Binding-site contacts:
Ligand atom C2 contacts residue LYS145 of chain 1.A at 3.6 Å.
Ligand atom O8 contacts residue ILE61 of chain 1.A at 3.8 Å.
Ligand atom O8 contacts residue LEU56 of chain 1.A at 3.5 Å.
Ligand atom O4 contacts residue ILE61 of chain 1.A at 3.1 Å.
Ligand atom C2 contacts residue LYS154 of chain 1.A at 3.8 Å.
Ligand atom C21 contacts residue ARG92 of chain 1.A at 3.6 Å.
Ligand atom O1 contacts residue FE1 of chain 1.D at 2.1 Å.
Ligand atom C7 contacts residue LYS154 of chain 1.A at 3.7 Å.
Ligand atom C4 contacts residue FE1 of chain 1.D at 3.1 Å.
Ligand atom O10 contacts residue TYR152 of chain 1.A at 3.6 Å (h-bond).
Ligand atom C6 contacts residue LYS145 of chain 1.A at 3.8 Å.
Ligand atom C2 contacts residue FE1 of chain 1.D at 3.0 Å.
Ligand atom O1 contacts residue LYS154 of chain 1.A at 3.8 Å.
Ligand atom O2 contacts residue TYR126 of chain 1.A at 2.6 Å (h-bond).
Ligand atom O2 contacts residue FE1 of chain 1.D at 2.3 Å.
Ligand atom O6 contacts residue RKS1 of chain 1.F at 3.6 Å (h-bond).
Ligand atom C2 contacts residue RKS1 of chain 1.F at 3.8 Å.
Ligand atom C16 contacts residue RKS1 of chain 1.F at 3.8 Å.
Ligand atom C5 contacts residue PHE143 of chain 1.A at 3.6 Å (hydrophobic).
Ligand atom O1 contacts residue RKS1 of chain 1.F at 2.9 Å (h-bond).
Ligand atom O8 contacts residue GLN69 of chain 1.A at 3.6 Å (h-bond).
Ligand atom C7 contacts residue TYR152 of chain 1.A at 3.8 Å (hydrophobic).
Ligand atom O5 contacts residue LYS154 of chain 1.A at 3.6 Å (salt-bridge).
Ligand atom C17 contacts residue RKS1 of chain 1.F at 3.8 Å.
Ligand atom C23 contacts residue TYR152 of chain 1.A at 3.8 Å (hydrophobic).
Ligand atom C4 contacts residue LYS145 of chain 1.A at 3.7 Å.
Ligand atom C22 contacts residue LYS154 of chain 1.A at 2.7 Å.
Ligand atom C13 contacts residue ALA60 of chain 1.A at 3.7 Å (hydrophobic).
Ligand atom C20 contacts residue ARG92 of chain 1.A at 3.6 Å.
Ligand atom C1 contacts residue LYS145 of chain 1.A at 3.7 Å.
Ligand atom O1 contacts residue LYS145 of chain 1.A at 3.6 Å (salt-bridge).
Ligand atom C5 contacts residue LYS145 of chain 1.A at 3.7 Å.
Ligand atom O3 contacts residue ALA60 of chain 1.A at 3.6 Å.
Ligand atom O7 contacts residue ARG92 of chain 1.A at 3.0 Å.
Ligand atom C4 contacts residue LYS154 of chain 1.A at 3.8 Å.
Ligand atom C1 contacts residue LYS154 of chain 1.A at 3.7 Å.
Ligand atom C6 contacts residue LYS154 of chain 1.A at 3.7 Å.
Ligand atom C10 contacts residue ALA60 of chain 1.A at 3.6 Å (hydrophobic).
Ligand atom O2 contacts residue RKS1 of chain 1.F at 3.0 Å (h-bond).
Ligand atom C4 contacts residue TYR126 of chain 1.A at 3.7 Å (hydrophobic).

Sequence of chain 1.A:
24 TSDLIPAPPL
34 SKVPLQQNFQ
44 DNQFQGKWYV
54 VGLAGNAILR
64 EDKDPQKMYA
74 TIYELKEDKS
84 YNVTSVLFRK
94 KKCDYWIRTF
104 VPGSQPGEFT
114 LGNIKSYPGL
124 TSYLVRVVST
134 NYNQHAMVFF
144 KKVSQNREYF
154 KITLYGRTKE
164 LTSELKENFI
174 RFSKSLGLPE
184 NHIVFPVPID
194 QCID

The protein below binds the small molecule below.
Small molecule (SMILES): COC(=O)[C@H](CCCCN(O)C(C)=O)NC(=O)[C@@H](CCCCN(O)C(C)=O)NC(=O)c1cccc(O)c1O